The small molecule below binds the protein below.
Small molecule (SMILES): CC(=O)Nc1ccc2c(c1)OCCOCCOc1ccccc1OCCOCCO2

Binding-site contacts:
Ligand atom O13 contacts residue ASP113 of chain 1.A at 2.9 Å (salt-bridge).
Ligand atom C26 contacts residue ASP113 of chain 1.A at 3.4 Å.
Ligand atom C25 contacts residue ASP113 of chain 1.A at 3.6 Å.
Ligand atom C24 contacts residue ASP113 of chain 1.A at 3.4 Å.
Ligand atom C17 contacts residue ARG132 of chain 1.A at 3.3 Å.
Ligand atom C12 contacts residue GLU117 of chain 1.A at 3.8 Å.
Ligand atom C23 contacts residue ASP113 of chain 1.A at 2.6 Å.
Ligand atom C14 contacts residue ASP113 of chain 1.A at 2.8 Å.
Ligand atom O7 contacts residue PRO116 of chain 1.A at 3.8 Å.
Ligand atom C23 contacts residue GLY119 of chain 1.A at 3.8 Å.
Ligand atom C25 contacts residue ALA123 of chain 1.A at 3.5 Å (hydrophobic).
Ligand atom C30 contacts residue GLN339 of chain 1.A at 3.8 Å.
Ligand atom C18 contacts residue ARG42 of chain 1.A at 3.9 Å.
Ligand atom C24 contacts residue GLY120 of chain 1.A at 3.0 Å.
Ligand atom C21 contacts residue ARG42 of chain 1.A at 3.6 Å.
Ligand atom C17 contacts residue ARG82 of chain 1.A at 3.0 Å.
Ligand atom N27 contacts residue GLN339 of chain 1.A at 3.9 Å.
Ligand atom C11 contacts residue LEU115 of chain 1.A at 3.6 Å (hydrophobic).
Ligand atom C12 contacts residue ASP113 of chain 1.A at 3.6 Å.
Ligand atom C30 contacts residue CYS16 of chain 1.A at 1.6 Å (hydrophobic).
Ligand atom O29 contacts residue ARG42 of chain 1.A at 3.5 Å.
Ligand atom C20 contacts residue ARG42 of chain 1.A at 3.2 Å.
Ligand atom C25 contacts residue GLY120 of chain 1.A at 3.9 Å.
Ligand atom C11 contacts residue GLU117 of chain 1.A at 3.7 Å.
Ligand atom C18 contacts residue ARG82 of chain 1.A at 3.2 Å.
Ligand atom O16 contacts residue TYR102 of chain 1.A at 3.7 Å.
Ligand atom C11 contacts residue ASP113 of chain 1.A at 3.9 Å.
Ligand atom O29 contacts residue CYS16 of chain 1.A at 2.7 Å (h-bond).
Ligand atom C30 contacts residue GLY15 of chain 1.A at 3.5 Å.
Ligand atom C15 contacts residue ASP113 of chain 1.A at 3.0 Å.
Ligand atom C9 contacts residue LEU115 of chain 1.A at 3.1 Å (hydrophobic).
Ligand atom N27 contacts residue CYS16 of chain 1.A at 3.2 Å (h-bond).
Ligand atom O19 contacts residue ARG82 of chain 1.A at 3.3 Å (salt-bridge).
Ligand atom O10 contacts residue LEU115 of chain 1.A at 3.9 Å.
Ligand atom C28 contacts residue CYS16 of chain 1.A at 2.2 Å (hydrophobic).
Ligand atom C26 contacts residue ARG132 of chain 1.A at 3.7 Å.
Ligand atom O16 contacts residue ASP113 of chain 1.A at 3.7 Å.
Ligand atom O19 contacts residue ARG42 of chain 1.A at 2.8 Å (salt-bridge).
Ligand atom C8 contacts residue LEU115 of chain 1.A at 3.7 Å (hydrophobic).
Ligand atom O16 contacts residue ARG132 of chain 1.A at 3.9 Å.

Sequence of chain 1.A:
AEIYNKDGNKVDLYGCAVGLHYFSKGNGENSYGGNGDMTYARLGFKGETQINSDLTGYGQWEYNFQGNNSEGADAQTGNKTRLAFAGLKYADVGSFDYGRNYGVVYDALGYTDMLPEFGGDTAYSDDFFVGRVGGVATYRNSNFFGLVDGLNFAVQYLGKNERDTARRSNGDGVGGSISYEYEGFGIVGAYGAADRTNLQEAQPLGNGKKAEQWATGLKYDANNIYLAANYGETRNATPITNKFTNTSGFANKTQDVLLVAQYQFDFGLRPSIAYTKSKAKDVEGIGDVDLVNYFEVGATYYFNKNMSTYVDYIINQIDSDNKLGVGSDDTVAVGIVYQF